The protein below binds the small molecule below.
Small molecule (SMILES): CC(=O)N[C@H]1[C@H](O[C@H]2[C@H](O)[C@@H](NC(C)=O)CO[C@@H]2CO)O[C@H](CO)[C@@H](O[C@@H]2O[C@H](CO)[C@@H](O)[C@H](O)[C@@H]2O)[C@@H]1O

Sequence of chain 1.C:
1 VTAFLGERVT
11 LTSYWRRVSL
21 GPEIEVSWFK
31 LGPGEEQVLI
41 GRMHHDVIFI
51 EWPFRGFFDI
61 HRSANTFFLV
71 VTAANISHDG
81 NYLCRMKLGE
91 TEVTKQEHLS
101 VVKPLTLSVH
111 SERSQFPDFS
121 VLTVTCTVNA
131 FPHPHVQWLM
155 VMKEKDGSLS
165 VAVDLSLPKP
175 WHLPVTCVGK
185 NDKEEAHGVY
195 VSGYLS

Binding-site contacts:
Ligand atom C8 contacts residue LYS159 of chain 1.C at 4.3 Å.
Ligand atom O6 contacts residue SER77 of chain 1.C at 4.4 Å.
Ligand atom O5 contacts residue ASN75 of chain 1.C at 2.5 Å (h-bond).
Ligand atom C5 contacts residue SER77 of chain 1.C at 3.8 Å.
Ligand atom C8 contacts residue ASP160 of chain 1.C at 4.4 Å.
Ligand atom O3 contacts residue PRO53 of chain 1.C at 3.8 Å.
Ligand atom N2 contacts residue ASN75 of chain 1.C at 3.0 Å (h-bond).
Ligand atom C1 contacts residue PHE57 of chain 1.C at 4.1 Å (hydrophobic).
Ligand atom C5 contacts residue ASN75 of chain 1.C at 3.7 Å.
Ligand atom C7 contacts residue ASN75 of chain 1.C at 3.4 Å.
Ligand atom C4 contacts residue ASN75 of chain 1.C at 4.2 Å.
Ligand atom C6 contacts residue HIS78 of chain 1.C at 3.9 Å.
Ligand atom O6 contacts residue PHE54 of chain 1.C at 4.1 Å.
Ligand atom O4 contacts residue PHE57 of chain 1.C at 4.4 Å.
Ligand atom C5 contacts residue HIS78 of chain 1.C at 3.9 Å.
Ligand atom C4 contacts residue PHE57 of chain 1.C at 3.9 Å (hydrophobic).
Ligand atom O6 contacts residue HIS78 of chain 1.C at 2.9 Å (h-bond).
Ligand atom C1 contacts residue PRO53 of chain 1.C at 4.0 Å (hydrophobic).
Ligand atom C3 contacts residue ASN75 of chain 1.C at 3.9 Å.
Ligand atom C1 contacts residue HIS78 of chain 1.C at 4.0 Å.
Ligand atom C2 contacts residue ASN75 of chain 1.C at 2.6 Å.
Ligand atom N2 contacts residue PRO53 of chain 1.C at 2.8 Å (h-bond).
Ligand atom O7 contacts residue ASN75 of chain 1.C at 3.4 Å (h-bond).
Ligand atom C6 contacts residue PRO53 of chain 1.C at 4.2 Å (hydrophobic).
Ligand atom C2 contacts residue PHE57 of chain 1.C at 4.3 Å (hydrophobic).
Ligand atom C6 contacts residue PHE57 of chain 1.C at 3.6 Å (hydrophobic).
Ligand atom O6 contacts residue PHE57 of chain 1.C at 3.7 Å.
Ligand atom C7 contacts residue PRO53 of chain 1.C at 3.7 Å (hydrophobic).
Ligand atom O5 contacts residue SER77 of chain 1.C at 3.6 Å.
Ligand atom C8 contacts residue PHE54 of chain 1.C at 3.4 Å (hydrophobic).
Ligand atom O6 contacts residue PHE58 of chain 1.C at 3.8 Å.
Ligand atom C1 contacts residue SER77 of chain 1.C at 3.7 Å.
Ligand atom C1 contacts residue ASN75 of chain 1.C at 1.4 Å.
Ligand atom O5 contacts residue HIS78 of chain 1.C at 3.1 Å (h-bond).
Ligand atom O5 contacts residue PHE57 of chain 1.C at 3.7 Å.
Ligand atom C2 contacts residue PRO53 of chain 1.C at 3.7 Å (hydrophobic).
Ligand atom C8 contacts residue PRO53 of chain 1.C at 3.6 Å (hydrophobic).
Ligand atom C3 contacts residue PRO53 of chain 1.C at 3.6 Å (hydrophobic).
Ligand atom C5 contacts residue PHE57 of chain 1.C at 4.0 Å (hydrophobic).